Sequence of chain 1.B:
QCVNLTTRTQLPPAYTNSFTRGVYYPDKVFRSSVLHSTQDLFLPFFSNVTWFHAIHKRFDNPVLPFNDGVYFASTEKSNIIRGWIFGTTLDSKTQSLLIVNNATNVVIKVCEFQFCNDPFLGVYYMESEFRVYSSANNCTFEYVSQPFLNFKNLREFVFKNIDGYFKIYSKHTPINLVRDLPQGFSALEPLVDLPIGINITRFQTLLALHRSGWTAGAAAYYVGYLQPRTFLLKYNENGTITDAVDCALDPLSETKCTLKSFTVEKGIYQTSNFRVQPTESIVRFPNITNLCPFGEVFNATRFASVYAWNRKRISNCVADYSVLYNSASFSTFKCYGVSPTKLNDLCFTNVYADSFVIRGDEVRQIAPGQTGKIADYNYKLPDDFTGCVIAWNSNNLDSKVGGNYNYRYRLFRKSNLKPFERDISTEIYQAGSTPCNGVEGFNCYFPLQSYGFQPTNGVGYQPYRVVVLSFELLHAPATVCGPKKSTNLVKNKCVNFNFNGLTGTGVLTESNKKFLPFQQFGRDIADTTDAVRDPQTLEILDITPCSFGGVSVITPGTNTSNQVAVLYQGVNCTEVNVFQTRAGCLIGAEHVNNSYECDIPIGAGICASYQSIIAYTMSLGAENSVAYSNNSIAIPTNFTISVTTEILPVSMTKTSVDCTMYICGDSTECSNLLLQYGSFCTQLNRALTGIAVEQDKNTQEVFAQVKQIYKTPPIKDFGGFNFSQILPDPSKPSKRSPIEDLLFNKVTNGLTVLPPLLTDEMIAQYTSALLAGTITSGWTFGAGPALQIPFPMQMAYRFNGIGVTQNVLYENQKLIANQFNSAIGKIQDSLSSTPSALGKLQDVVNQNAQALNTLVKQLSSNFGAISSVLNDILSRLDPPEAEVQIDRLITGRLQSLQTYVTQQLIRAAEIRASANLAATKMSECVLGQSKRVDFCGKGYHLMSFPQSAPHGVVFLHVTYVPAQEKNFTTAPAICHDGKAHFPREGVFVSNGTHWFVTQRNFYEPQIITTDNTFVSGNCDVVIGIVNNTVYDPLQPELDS

Binding-site contacts:
Ligand atom C1 contacts residue ASN717 of chain 1.B at 1.4 Å.
Ligand atom O7 contacts residue LEU922 of chain 1.B at 3.5 Å.
Ligand atom C6 contacts residue GLN926 of chain 1.B at 3.6 Å.
Ligand atom C2 contacts residue GLN1071 of chain 1.B at 3.9 Å.
Ligand atom C4 contacts residue LEU922 of chain 1.B at 4.4 Å (hydrophobic).
Ligand atom C7 contacts residue GLN1071 of chain 1.B at 4.3 Å.
Ligand atom C1 contacts residue GLN1071 of chain 1.B at 3.4 Å.
Ligand atom C8 contacts residue ASN717 of chain 1.B at 4.4 Å.
Ligand atom O6 contacts residue LEU922 of chain 1.B at 3.6 Å.
Ligand atom O5 contacts residue GLN926 of chain 1.B at 4.4 Å.
Ligand atom C8 contacts residue LEU922 of chain 1.B at 4.2 Å (hydrophobic).
Ligand atom C5 contacts residue LEU922 of chain 1.B at 3.9 Å (hydrophobic).
Ligand atom O5 contacts residue ASN717 of chain 1.B at 2.3 Å (h-bond).
Ligand atom O4 contacts residue LEU922 of chain 1.B at 3.9 Å.
Ligand atom C5 contacts residue GLN926 of chain 1.B at 4.0 Å.
Ligand atom O7 contacts residue GLN1071 of chain 1.B at 3.4 Å (h-bond).
Ligand atom C3 contacts residue LEU922 of chain 1.B at 4.4 Å (hydrophobic).
Ligand atom N2 contacts residue ASN717 of chain 1.B at 2.9 Å (h-bond).
Ligand atom C2 contacts residue ASN717 of chain 1.B at 2.5 Å.
Ligand atom C1 contacts residue LEU922 of chain 1.B at 4.4 Å (hydrophobic).
Ligand atom O7 contacts residue ASN717 of chain 1.B at 3.2 Å (h-bond).
Ligand atom C4 contacts residue ASN717 of chain 1.B at 4.2 Å.
Ligand atom C5 contacts residue ASN717 of chain 1.B at 3.6 Å.
Ligand atom C7 contacts residue ASN717 of chain 1.B at 3.2 Å.
Ligand atom O5 contacts residue GLN1071 of chain 1.B at 3.5 Å (h-bond).
Ligand atom C6 contacts residue LEU922 of chain 1.B at 4.3 Å (hydrophobic).
Ligand atom C3 contacts residue ASN717 of chain 1.B at 3.8 Å.
Ligand atom C7 contacts residue LEU922 of chain 1.B at 3.9 Å (hydrophobic).
Ligand atom O6 contacts residue GLN926 of chain 1.B at 2.5 Å (h-bond).

A protein and the small-molecule ligand that binds it are described below.
Small molecule (SMILES): CC(=O)N[C@H]1[C@H](O[C@H]2[C@H](O)[C@@H](NC(C)=O)CO[C@@H]2CO)O[C@H](CO)[C@@H](O)[C@@H]1O